Sequence of chain 1.D:
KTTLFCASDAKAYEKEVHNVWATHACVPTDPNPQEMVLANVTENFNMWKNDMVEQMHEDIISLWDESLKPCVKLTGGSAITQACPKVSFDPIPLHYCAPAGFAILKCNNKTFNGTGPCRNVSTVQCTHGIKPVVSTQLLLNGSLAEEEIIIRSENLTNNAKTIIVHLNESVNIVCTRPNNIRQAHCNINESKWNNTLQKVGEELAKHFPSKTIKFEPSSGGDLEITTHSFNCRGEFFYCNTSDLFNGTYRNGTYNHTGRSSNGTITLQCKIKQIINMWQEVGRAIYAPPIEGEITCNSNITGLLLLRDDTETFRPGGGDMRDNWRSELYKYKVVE

This small molecule binds to this protein.
Small molecule (SMILES): CC(=O)N[C@@H]1[C@@H](O)[C@H](O)[C@@H](CO)O[C@H]1O

Binding-site contacts:
Ligand atom C6 contacts residue SER255 of chain 1.D at 4.3 Å.
Ligand atom C2 contacts residue ASN253 of chain 1.D at 2.5 Å.
Ligand atom C8 contacts residue THR240 of chain 1.D at 3.5 Å.
Ligand atom C5 contacts residue ASN253 of chain 1.D at 3.6 Å.
Ligand atom O7 contacts residue ASN253 of chain 1.D at 3.4 Å (h-bond).
Ligand atom C1 contacts residue SER255 of chain 1.D at 4.0 Å.
Ligand atom C7 contacts residue ASN253 of chain 1.D at 3.5 Å.
Ligand atom O5 contacts residue SER255 of chain 1.D at 3.8 Å.
Ligand atom C5 contacts residue SER255 of chain 1.D at 3.8 Å.
Ligand atom C8 contacts residue THR239 of chain 1.D at 3.6 Å.
Ligand atom N2 contacts residue ASN253 of chain 1.D at 3.0 Å (h-bond).
Ligand atom C8 contacts residue LEU236 of chain 1.D at 3.9 Å (hydrophobic).
Ligand atom C1 contacts residue ASN253 of chain 1.D at 1.4 Å.
Ligand atom C4 contacts residue ASN253 of chain 1.D at 4.2 Å.
Ligand atom C3 contacts residue ASN253 of chain 1.D at 3.8 Å.
Ligand atom C7 contacts residue THR240 of chain 1.D at 4.4 Å.
Ligand atom O5 contacts residue ASN253 of chain 1.D at 2.3 Å (h-bond).